Binding-site contacts:
Ligand atom O2 contacts residue LYS355 of chain 1.A at 4.2 Å.
Ligand atom O7 contacts residue LYS355 of chain 1.A at 3.9 Å.
Ligand atom C3 contacts residue LYS355 of chain 1.A at 4.0 Å.
Ligand atom C3 contacts residue HIS379 of chain 1.A at 4.1 Å.
Ligand atom O5 contacts residue LEU385 of chain 1.A at 4.2 Å.
Ligand atom P1 contacts residue LYS355 of chain 1.A at 4.0 Å.
Ligand atom O11 contacts residue LYS355 of chain 1.A at 2.6 Å (salt-bridge).
Ligand atom O15 contacts residue LYS355 of chain 1.A at 2.7 Å (salt-bridge).
Ligand atom C7 contacts residue HIS379 of chain 1.A at 4.0 Å.
Ligand atom P6 contacts residue LYS355 of chain 1.A at 4.1 Å.
Ligand atom C4 contacts residue HIS379 of chain 1.A at 3.6 Å.
Ligand atom O5 contacts residue HIS379 of chain 1.A at 4.5 Å.
Ligand atom O14 contacts residue LEU385 of chain 1.A at 4.3 Å.
Ligand atom O7 contacts residue HIS379 of chain 1.A at 4.2 Å.
Ligand atom C4 contacts residue LEU385 of chain 1.A at 3.5 Å (hydrophobic).
Ligand atom O8 contacts residue LEU385 of chain 1.A at 4.0 Å.
Ligand atom O8 contacts residue HIS379 of chain 1.A at 4.3 Å.
Ligand atom O14 contacts residue HIS379 of chain 1.A at 3.3 Å.
Ligand atom O15 contacts residue HIS379 of chain 1.A at 4.0 Å.
Ligand atom P6 contacts residue HIS379 of chain 1.A at 4.2 Å.

This protein binds this small molecule.
Small molecule (SMILES): O=C(O)[C@@H](COP(=O)(O)O)OP(=O)(O)O

Sequence of chain 1.A:
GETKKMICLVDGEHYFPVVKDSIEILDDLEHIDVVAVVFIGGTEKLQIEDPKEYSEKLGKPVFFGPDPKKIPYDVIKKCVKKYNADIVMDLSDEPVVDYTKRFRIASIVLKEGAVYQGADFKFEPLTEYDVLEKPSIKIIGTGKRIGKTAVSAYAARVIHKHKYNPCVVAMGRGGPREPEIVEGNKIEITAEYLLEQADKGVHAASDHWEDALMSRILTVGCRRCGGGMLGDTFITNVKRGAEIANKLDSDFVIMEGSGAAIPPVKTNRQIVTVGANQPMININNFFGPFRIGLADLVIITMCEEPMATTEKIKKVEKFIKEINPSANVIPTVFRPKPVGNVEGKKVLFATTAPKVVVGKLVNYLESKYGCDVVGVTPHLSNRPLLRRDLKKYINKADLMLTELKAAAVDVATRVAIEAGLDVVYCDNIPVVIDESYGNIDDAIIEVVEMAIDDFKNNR